Binding-site contacts:
Ligand atom O25 contacts residue PHE88 of chain 1.A at 3.2 Å.
Ligand atom C13 contacts residue MET171 of chain 1.A at 3.6 Å (hydrophobic).
Ligand atom N4 contacts residue TRP114 of chain 1.A at 3.4 Å.
Ligand atom N7 contacts residue MET25 of chain 1.A at 3.5 Å.
Ligand atom C24 contacts residue LEU29 of chain 1.A at 3.8 Å (hydrophobic).
Ligand atom C14 contacts residue HIS175 of chain 1.A at 3.4 Å.
Ligand atom C21 contacts residue HIS22 of chain 1.A at 3.3 Å.
Ligand atom O17 contacts residue GLY115 of chain 1.A at 3.4 Å.
Ligand atom N4 contacts residue TYR190 of chain 1.A at 3.6 Å.
Ligand atom C5 contacts residue TRP114 of chain 1.A at 3.5 Å (hydrophobic).
Ligand atom C21 contacts residue TRP179 of chain 1.A at 3.5 Å (hydrophobic).
Ligand atom N1 contacts residue TRP114 of chain 1.A at 3.6 Å.
Ligand atom O25 contacts residue HIS22 of chain 1.A at 2.8 Å (h-bond).
Ligand atom N4 contacts residue HIS175 of chain 1.A at 2.9 Å (h-bond).
Ligand atom C23 contacts residue MET25 of chain 1.A at 3.6 Å (hydrophobic).
Ligand atom C28 contacts residue ILE50 of chain 1.A at 3.7 Å (hydrophobic).
Ligand atom C22 contacts residue MET25 of chain 1.A at 3.5 Å (hydrophobic).
Ligand atom O33 contacts residue TYR190 of chain 1.A at 2.6 Å (h-bond).
Ligand atom C22 contacts residue TRP92 of chain 1.A at 3.3 Å (hydrophobic).
Ligand atom C21 contacts residue TRP92 of chain 1.A at 3.2 Å (hydrophobic).
Ligand atom C24 contacts residue MET25 of chain 1.A at 3.8 Å (hydrophobic).
Ligand atom C24 contacts residue PHE72 of chain 1.A at 3.6 Å (hydrophobic).
Ligand atom O25 contacts residue MET25 of chain 1.A at 3.7 Å.
Ligand atom C19 contacts residue MET25 of chain 1.A at 3.7 Å (hydrophobic).
Ligand atom O25 contacts residue TRP92 of chain 1.A at 3.1 Å (h-bond).
Ligand atom C26 contacts residue ALA46 of chain 1.A at 3.5 Å (hydrophobic).
Ligand atom C20 contacts residue TRP179 of chain 1.A at 3.5 Å (hydrophobic).
Ligand atom C9 contacts residue TRP114 of chain 1.A at 3.4 Å (hydrophobic).
Ligand atom C30 contacts residue GLY143 of chain 1.A at 3.7 Å.
Ligand atom C16 contacts residue HIS175 of chain 1.A at 3.4 Å.
Ligand atom C5 contacts residue TRP179 of chain 1.A at 3.5 Å (hydrophobic).
Ligand atom C15 contacts residue HIS175 of chain 1.A at 3.5 Å.
Ligand atom O17 contacts residue MET171 of chain 1.A at 3.7 Å.
Ligand atom C23 contacts residue LEU29 of chain 1.A at 3.7 Å (hydrophobic).
Ligand atom C29 contacts residue PHE28 of chain 1.A at 3.6 Å (hydrophobic).
Ligand atom C16 contacts residue VAL118 of chain 1.A at 3.5 Å (hydrophobic).
Ligand atom C22 contacts residue HIS22 of chain 1.A at 3.5 Å.
Ligand atom O17 contacts residue HIS175 of chain 1.A at 3.3 Å.
Ligand atom C2 contacts residue TYR190 of chain 1.A at 3.7 Å (hydrophobic).
Ligand atom C5 contacts residue HIS175 of chain 1.A at 3.5 Å.

Sequence of chain 1.A:
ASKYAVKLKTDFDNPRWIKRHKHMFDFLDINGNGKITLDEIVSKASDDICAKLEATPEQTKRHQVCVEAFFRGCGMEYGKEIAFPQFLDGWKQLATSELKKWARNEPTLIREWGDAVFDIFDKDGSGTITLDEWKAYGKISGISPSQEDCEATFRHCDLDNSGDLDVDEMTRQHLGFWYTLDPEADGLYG

A small-molecule ligand and the protein it binds are described below.
Small molecule (SMILES): O=C(Cc1ccc(O)cc1)Nc1ncc(-c2ccc(O)cc2)nc1Cc1ccccc1